Binding-site contacts:
Ligand atom C1 contacts residue ASN112 of chain 1.B at 1.4 Å.
Ligand atom C8 contacts residue ARG109 of chain 1.B at 3.1 Å.
Ligand atom O5 contacts residue ASN112 of chain 1.B at 2.4 Å (h-bond).
Ligand atom C8 contacts residue ILE110 of chain 1.B at 3.7 Å (hydrophobic).
Ligand atom C4 contacts residue ASN112 of chain 1.B at 4.2 Å.
Ligand atom C7 contacts residue ARG109 of chain 1.B at 4.2 Å.
Ligand atom C5 contacts residue ASN112 of chain 1.B at 3.7 Å.
Ligand atom C2 contacts residue ASN112 of chain 1.B at 2.4 Å.
Ligand atom N2 contacts residue ARG109 of chain 1.B at 4.4 Å.
Ligand atom C3 contacts residue ASN112 of chain 1.B at 3.8 Å.
Ligand atom O7 contacts residue ASN112 of chain 1.B at 3.2 Å (h-bond).
Ligand atom C8 contacts residue ASN112 of chain 1.B at 4.3 Å.
Ligand atom N2 contacts residue ASN112 of chain 1.B at 2.8 Å (h-bond).
Ligand atom C7 contacts residue ASN112 of chain 1.B at 3.2 Å.

The protein below binds the small molecule below.
Small molecule (SMILES): CC(=O)N[C@@H]1[C@@H](O)[C@H](O)[C@@H](CO)O[C@H]1O

Sequence of chain 1.B:
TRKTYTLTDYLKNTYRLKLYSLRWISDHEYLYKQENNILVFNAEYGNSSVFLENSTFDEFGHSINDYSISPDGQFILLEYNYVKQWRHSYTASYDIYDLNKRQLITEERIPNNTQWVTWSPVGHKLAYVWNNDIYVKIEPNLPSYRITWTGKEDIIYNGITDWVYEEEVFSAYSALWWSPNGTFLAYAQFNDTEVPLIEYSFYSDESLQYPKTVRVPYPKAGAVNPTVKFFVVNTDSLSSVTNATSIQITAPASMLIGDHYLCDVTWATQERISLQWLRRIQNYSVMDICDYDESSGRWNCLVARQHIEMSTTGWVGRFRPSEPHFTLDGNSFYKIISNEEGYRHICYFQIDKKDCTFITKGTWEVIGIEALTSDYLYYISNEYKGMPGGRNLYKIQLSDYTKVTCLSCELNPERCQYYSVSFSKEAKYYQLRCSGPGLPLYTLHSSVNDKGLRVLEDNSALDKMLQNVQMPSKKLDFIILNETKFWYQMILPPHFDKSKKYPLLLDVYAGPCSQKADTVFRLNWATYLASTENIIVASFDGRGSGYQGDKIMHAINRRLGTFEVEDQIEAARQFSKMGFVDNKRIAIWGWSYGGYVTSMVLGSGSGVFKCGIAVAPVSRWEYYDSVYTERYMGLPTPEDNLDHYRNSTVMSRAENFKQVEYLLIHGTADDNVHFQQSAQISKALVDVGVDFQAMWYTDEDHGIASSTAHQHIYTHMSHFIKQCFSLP